The protein below binds the small molecule below.
Small molecule (SMILES): CC(=O)N[C@@H]1[C@@H](O)[C@H](O)[C@@H](CO)O[C@H]1O

Binding-site contacts:
Ligand atom O5 contacts residue ASN165 of chain 1.A at 2.4 Å (h-bond).
Ligand atom C5 contacts residue ASN165 of chain 1.A at 3.7 Å.
Ligand atom C1 contacts residue ASN165 of chain 1.A at 1.4 Å.
Ligand atom C3 contacts residue ASN165 of chain 1.A at 3.8 Å.
Ligand atom N2 contacts residue ASN165 of chain 1.A at 2.9 Å (h-bond).
Ligand atom O5 contacts residue GLU132 of chain 1.A at 4.5 Å.
Ligand atom C8 contacts residue THR167 of chain 1.A at 4.5 Å.
Ligand atom C2 contacts residue ASN165 of chain 1.A at 2.5 Å.
Ligand atom O7 contacts residue THR167 of chain 1.A at 3.8 Å.
Ligand atom C4 contacts residue ASN165 of chain 1.A at 4.3 Å.
Ligand atom C7 contacts residue ASN165 of chain 1.A at 4.1 Å.
Ligand atom C7 contacts residue GLN115 of chain 1.A at 4.2 Å.
Ligand atom C8 contacts residue GLN115 of chain 1.A at 3.1 Å.
Ligand atom N2 contacts residue GLN115 of chain 1.A at 4.2 Å.
Ligand atom C7 contacts residue THR167 of chain 1.A at 4.2 Å.
Ligand atom C1 contacts residue GLU132 of chain 1.A at 3.6 Å.

Sequence of chain 1.A:
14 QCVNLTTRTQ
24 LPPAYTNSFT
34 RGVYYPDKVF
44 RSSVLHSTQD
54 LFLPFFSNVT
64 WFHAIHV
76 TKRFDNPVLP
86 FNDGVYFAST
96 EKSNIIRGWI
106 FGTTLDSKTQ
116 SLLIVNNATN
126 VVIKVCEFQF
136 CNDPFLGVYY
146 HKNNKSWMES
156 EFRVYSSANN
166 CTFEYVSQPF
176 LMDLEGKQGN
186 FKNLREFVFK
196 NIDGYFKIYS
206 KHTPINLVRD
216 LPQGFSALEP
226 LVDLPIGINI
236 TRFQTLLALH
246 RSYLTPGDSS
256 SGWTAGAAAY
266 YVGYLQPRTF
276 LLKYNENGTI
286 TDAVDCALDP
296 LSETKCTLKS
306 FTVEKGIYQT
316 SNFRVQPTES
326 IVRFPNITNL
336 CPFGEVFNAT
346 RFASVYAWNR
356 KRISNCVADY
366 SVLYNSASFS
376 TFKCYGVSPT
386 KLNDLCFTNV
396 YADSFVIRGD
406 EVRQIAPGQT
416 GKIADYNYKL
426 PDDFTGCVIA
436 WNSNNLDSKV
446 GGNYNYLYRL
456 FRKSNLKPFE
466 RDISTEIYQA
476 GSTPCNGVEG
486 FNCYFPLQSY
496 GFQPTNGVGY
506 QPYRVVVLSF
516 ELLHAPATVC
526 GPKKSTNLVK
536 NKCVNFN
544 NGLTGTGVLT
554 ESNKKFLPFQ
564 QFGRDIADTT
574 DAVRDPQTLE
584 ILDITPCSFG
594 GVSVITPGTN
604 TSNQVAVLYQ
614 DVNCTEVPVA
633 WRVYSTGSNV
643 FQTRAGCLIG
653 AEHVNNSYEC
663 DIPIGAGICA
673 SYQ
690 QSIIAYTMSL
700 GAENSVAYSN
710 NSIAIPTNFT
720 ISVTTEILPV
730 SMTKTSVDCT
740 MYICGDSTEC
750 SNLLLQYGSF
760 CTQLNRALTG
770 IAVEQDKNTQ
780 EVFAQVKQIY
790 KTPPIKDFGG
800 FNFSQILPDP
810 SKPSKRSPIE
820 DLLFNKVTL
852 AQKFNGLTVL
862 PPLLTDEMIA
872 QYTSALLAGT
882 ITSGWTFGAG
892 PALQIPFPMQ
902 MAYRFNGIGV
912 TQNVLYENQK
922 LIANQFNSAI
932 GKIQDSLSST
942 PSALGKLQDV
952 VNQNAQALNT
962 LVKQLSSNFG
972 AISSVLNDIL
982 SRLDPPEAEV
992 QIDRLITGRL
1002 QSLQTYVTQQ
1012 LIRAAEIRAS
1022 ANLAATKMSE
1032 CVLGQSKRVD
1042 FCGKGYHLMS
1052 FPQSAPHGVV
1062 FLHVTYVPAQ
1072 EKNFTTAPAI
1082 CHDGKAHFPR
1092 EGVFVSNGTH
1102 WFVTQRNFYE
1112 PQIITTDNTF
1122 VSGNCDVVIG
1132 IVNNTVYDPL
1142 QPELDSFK